Binding-site contacts:
Ligand atom N2 contacts residue PHE539 of chain 2.A at 4.4 Å.
Ligand atom C8 contacts residue PHE539 of chain 2.A at 3.6 Å (hydrophobic).
Ligand atom C7 contacts residue ASN541 of chain 2.A at 3.8 Å.
Ligand atom C2 contacts residue ASP545 of chain 2.A at 4.5 Å.
Ligand atom C6 contacts residue ASN207 of chain 2.A at 3.2 Å.
Ligand atom C1 contacts residue ASN207 of chain 2.A at 3.9 Å.
Ligand atom N2 contacts residue ARG205 of chain 2.A at 4.3 Å.
Ligand atom O5 contacts residue ARG205 of chain 2.A at 4.1 Å.
Ligand atom C7 contacts residue PHE539 of chain 2.A at 4.2 Å (hydrophobic).
Ligand atom C3 contacts residue ASN541 of chain 2.A at 3.7 Å.
Ligand atom C3 contacts residue ARG205 of chain 2.A at 3.7 Å.
Ligand atom C2 contacts residue ASN541 of chain 2.A at 2.5 Å.
Ligand atom C2 contacts residue ARG205 of chain 2.A at 4.0 Å.
Ligand atom C7 contacts residue ASP545 of chain 2.A at 3.9 Å.
Ligand atom C5 contacts residue ASN207 of chain 2.A at 3.5 Å.
Ligand atom C4 contacts residue ARG205 of chain 2.A at 4.0 Å.
Ligand atom O7 contacts residue ASN541 of chain 2.A at 4.3 Å.
Ligand atom C1 contacts residue ARG205 of chain 2.A at 3.4 Å.
Ligand atom O3 contacts residue ARG205 of chain 2.A at 4.4 Å.
Ligand atom O6 contacts residue ASN207 of chain 2.A at 4.0 Å.
Ligand atom O5 contacts residue ASN541 of chain 2.A at 2.3 Å (h-bond).
Ligand atom O5 contacts residue ASN207 of chain 2.A at 2.9 Å (h-bond).
Ligand atom C5 contacts residue ASN541 of chain 2.A at 3.6 Å.
Ligand atom O7 contacts residue ASP545 of chain 2.A at 2.9 Å (salt-bridge).
Ligand atom N2 contacts residue ASN541 of chain 2.A at 2.9 Å (h-bond).
Ligand atom C4 contacts residue ASN541 of chain 2.A at 4.2 Å.
Ligand atom C1 contacts residue ASN541 of chain 2.A at 1.4 Å.
Ligand atom O4 contacts residue ARG205 of chain 2.A at 3.4 Å.
Ligand atom C5 contacts residue ARG205 of chain 2.A at 3.9 Å.

This small molecule binds to this protein.
Small molecule (SMILES): CC(=O)N[C@@H]1[C@@H](O)[C@H](O)[C@@H](CO)O[C@H]1O

Sequence of chain 2.A:
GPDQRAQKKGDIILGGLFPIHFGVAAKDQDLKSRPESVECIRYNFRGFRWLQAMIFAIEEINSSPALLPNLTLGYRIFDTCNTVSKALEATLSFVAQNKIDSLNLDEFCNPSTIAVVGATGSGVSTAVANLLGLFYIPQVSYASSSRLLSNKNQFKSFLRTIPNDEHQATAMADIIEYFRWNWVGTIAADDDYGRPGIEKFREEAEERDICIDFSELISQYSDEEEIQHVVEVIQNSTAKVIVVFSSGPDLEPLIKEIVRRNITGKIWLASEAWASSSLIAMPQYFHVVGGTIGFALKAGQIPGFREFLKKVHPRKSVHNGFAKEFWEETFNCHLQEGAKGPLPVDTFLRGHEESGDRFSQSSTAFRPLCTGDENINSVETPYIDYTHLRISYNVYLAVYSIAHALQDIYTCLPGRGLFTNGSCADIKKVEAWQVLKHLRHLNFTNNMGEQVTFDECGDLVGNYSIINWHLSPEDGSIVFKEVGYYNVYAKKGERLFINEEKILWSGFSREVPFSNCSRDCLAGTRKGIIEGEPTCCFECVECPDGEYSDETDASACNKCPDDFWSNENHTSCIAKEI